A protein and the small-molecule ligand that binds it are described below.
Small molecule (SMILES): CC(=O)N[C@@H]1[C@@H](O)[C@H](O)[C@@H](CO)O[C@H]1O

Binding-site contacts:
Ligand atom O7 contacts residue ILE231 of chain 1.F at 3.2 Å.
Ligand atom O7 contacts residue GLN115 of chain 1.F at 3.9 Å.
Ligand atom C8 contacts residue GLN115 of chain 1.F at 3.9 Å.
Ligand atom N2 contacts residue ILE231 of chain 1.F at 4.5 Å.
Ligand atom O6 contacts residue ARG30 of chain 1.I at 4.0 Å.
Ligand atom C4 contacts residue ASN232 of chain 1.F at 4.3 Å.
Ligand atom C5 contacts residue ASN232 of chain 1.F at 3.7 Å.
Ligand atom O5 contacts residue ARG103 of chain 1.J at 4.0 Å.
Ligand atom N2 contacts residue ASN232 of chain 1.F at 2.9 Å (h-bond).
Ligand atom O6 contacts residue TYR32 of chain 1.I at 3.7 Å.
Ligand atom C7 contacts residue ILE231 of chain 1.F at 4.3 Å (hydrophobic).
Ligand atom O7 contacts residue ASN232 of chain 1.F at 4.0 Å.
Ligand atom C5 contacts residue ARG103 of chain 1.J at 4.4 Å.
Ligand atom C8 contacts residue THR114 of chain 1.F at 3.9 Å.
Ligand atom C3 contacts residue ASN232 of chain 1.F at 3.9 Å.
Ligand atom C8 contacts residue ASN232 of chain 1.F at 3.7 Å.
Ligand atom O5 contacts residue ASN232 of chain 1.F at 2.5 Å (h-bond).
Ligand atom O6 contacts residue ARG103 of chain 1.J at 2.8 Å (salt-bridge).
Ligand atom C7 contacts residue ASN232 of chain 1.F at 3.4 Å.
Ligand atom C2 contacts residue ASN232 of chain 1.F at 2.6 Å.
Ligand atom C1 contacts residue ASN232 of chain 1.F at 1.4 Å.
Ligand atom C6 contacts residue ARG103 of chain 1.J at 3.5 Å.
Ligand atom O7 contacts residue GLY230 of chain 1.F at 4.3 Å.

Sequence of chain 1.J:
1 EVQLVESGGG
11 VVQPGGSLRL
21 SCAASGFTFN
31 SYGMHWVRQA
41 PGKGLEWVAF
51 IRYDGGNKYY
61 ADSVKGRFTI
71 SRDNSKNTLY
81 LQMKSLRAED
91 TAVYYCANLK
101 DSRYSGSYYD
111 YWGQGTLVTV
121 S

Sequence of chain 1.F:
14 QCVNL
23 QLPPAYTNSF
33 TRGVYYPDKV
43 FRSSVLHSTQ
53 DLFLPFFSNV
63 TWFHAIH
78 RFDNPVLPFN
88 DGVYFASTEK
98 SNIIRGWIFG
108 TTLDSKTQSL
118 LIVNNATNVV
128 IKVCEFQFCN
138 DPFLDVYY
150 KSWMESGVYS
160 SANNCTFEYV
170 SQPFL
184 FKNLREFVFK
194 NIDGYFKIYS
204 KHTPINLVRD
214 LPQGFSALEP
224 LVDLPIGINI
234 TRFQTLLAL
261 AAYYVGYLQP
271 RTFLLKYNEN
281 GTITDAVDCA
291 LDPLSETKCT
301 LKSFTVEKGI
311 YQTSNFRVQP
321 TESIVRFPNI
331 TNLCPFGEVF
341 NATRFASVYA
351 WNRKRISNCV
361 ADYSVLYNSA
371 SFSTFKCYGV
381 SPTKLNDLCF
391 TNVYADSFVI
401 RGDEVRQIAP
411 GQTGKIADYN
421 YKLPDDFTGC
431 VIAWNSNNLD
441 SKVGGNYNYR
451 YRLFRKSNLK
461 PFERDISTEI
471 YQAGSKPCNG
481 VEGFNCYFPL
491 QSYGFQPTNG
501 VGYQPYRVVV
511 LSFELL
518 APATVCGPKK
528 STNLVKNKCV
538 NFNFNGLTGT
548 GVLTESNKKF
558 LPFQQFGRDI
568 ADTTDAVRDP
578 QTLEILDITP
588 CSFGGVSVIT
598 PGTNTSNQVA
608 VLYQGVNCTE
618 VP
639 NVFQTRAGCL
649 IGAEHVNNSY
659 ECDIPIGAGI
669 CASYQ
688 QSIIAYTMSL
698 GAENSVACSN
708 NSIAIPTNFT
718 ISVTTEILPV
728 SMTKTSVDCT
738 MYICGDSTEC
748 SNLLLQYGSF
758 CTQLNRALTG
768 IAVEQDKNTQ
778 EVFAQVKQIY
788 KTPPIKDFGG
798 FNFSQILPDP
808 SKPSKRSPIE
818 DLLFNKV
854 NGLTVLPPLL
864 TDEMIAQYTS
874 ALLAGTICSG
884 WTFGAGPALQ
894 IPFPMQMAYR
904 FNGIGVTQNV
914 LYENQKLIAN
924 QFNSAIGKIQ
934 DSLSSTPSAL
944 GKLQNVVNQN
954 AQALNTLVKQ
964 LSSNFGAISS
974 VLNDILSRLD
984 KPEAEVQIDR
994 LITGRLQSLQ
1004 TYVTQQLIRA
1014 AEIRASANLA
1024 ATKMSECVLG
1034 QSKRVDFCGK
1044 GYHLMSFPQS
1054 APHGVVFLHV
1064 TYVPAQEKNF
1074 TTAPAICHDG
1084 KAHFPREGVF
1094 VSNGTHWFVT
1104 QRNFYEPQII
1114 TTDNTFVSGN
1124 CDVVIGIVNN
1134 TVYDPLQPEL

Sequence of chain 1.I:
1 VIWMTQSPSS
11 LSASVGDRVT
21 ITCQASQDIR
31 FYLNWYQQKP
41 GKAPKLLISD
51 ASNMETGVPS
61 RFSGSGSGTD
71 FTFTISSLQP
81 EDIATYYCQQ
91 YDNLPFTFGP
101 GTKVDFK